Binding-site contacts:
Ligand atom C6 contacts residue ASN283 of chain 1.A at 4.2 Å.
Ligand atom O7 contacts residue ASN283 of chain 1.A at 4.3 Å.
Ligand atom C1 contacts residue ASN283 of chain 1.A at 1.4 Å.
Ligand atom O6 contacts residue ASN283 of chain 1.A at 4.0 Å.
Ligand atom C3 contacts residue ASN283 of chain 1.A at 3.6 Å.
Ligand atom O5 contacts residue ASN283 of chain 1.A at 2.4 Å (h-bond).
Ligand atom N2 contacts residue ASN283 of chain 1.A at 2.6 Å (h-bond).
Ligand atom C6 contacts residue GLU69 of chain 1.B at 3.6 Å.
Ligand atom C5 contacts residue ASN296 of chain 1.A at 4.0 Å.
Ligand atom C6 contacts residue ASN296 of chain 1.A at 3.4 Å.
Ligand atom C8 contacts residue ASN283 of chain 1.A at 3.9 Å.
Ligand atom O6 contacts residue ASN296 of chain 1.A at 3.3 Å (h-bond).
Ligand atom O6 contacts residue PRO282 of chain 1.A at 4.2 Å.
Ligand atom C4 contacts residue ASN283 of chain 1.A at 4.1 Å.
Ligand atom C2 contacts residue ASN283 of chain 1.A at 2.2 Å.
Ligand atom O5 contacts residue ASN296 of chain 1.A at 3.5 Å (h-bond).
Ligand atom C7 contacts residue ASN283 of chain 1.A at 3.4 Å.
Ligand atom C5 contacts residue ASN283 of chain 1.A at 3.7 Å.
Ligand atom O5 contacts residue VAL295 of chain 1.A at 4.4 Å.
Ligand atom C8 contacts residue VAL270 of chain 1.A at 4.5 Å (hydrophobic).
Ligand atom O6 contacts residue GLU69 of chain 1.B at 2.9 Å (salt-bridge).

The protein below binds the small molecule below.
Small molecule (SMILES): CC(=O)N[C@@H]1[C@@H](O)[C@H](O)[C@@H](CO)O[C@H]1O

Sequence of chain 1.B:
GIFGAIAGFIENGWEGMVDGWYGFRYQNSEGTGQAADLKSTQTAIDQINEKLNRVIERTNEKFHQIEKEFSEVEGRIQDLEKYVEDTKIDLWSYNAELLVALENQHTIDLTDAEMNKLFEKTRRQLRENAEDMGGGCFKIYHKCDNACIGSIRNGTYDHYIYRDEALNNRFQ

Sequence of chain 1.A:
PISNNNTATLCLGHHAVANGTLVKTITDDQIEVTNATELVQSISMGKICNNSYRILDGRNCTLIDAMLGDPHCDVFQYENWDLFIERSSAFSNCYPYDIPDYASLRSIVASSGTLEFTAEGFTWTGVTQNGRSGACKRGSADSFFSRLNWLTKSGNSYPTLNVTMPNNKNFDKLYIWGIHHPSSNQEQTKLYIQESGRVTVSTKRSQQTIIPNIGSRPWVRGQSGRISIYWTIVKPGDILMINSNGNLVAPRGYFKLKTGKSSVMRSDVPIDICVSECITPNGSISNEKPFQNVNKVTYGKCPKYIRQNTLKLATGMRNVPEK